Sequence of chain 1.B:
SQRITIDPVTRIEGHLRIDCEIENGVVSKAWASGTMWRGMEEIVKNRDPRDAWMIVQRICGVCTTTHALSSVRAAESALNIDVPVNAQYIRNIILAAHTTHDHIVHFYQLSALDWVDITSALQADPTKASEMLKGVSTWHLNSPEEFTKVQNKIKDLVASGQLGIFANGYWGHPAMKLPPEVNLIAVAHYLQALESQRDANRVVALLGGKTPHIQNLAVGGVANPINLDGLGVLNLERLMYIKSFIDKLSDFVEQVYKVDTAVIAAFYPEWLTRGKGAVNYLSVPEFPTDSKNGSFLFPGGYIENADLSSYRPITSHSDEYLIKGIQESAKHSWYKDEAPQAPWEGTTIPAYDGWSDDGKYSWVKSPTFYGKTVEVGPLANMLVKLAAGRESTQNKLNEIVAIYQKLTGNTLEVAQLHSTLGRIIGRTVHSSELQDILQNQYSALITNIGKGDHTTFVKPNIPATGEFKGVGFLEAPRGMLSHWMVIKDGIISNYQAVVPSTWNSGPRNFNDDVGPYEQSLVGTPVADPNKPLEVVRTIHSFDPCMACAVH

Binding-site contacts:
Ligand atom N1 contacts residue VAL500 of chain 1.B at 3.7 Å.
Ligand atom N2 contacts residue ARG479 of chain 1.B at 3.1 Å (salt-bridge).
Ligand atom C3 contacts residue CYS64 of chain 1.B at 3.2 Å (hydrophobic).
Ligand atom C1 contacts residue CYS549 of chain 1.B at 3.0 Å (hydrophobic).
Ligand atom O3 contacts residue CYS64 of chain 1.B at 4.0 Å.
Ligand atom C2 contacts residue CYS549 of chain 1.B at 4.2 Å (hydrophobic).
Ligand atom C3 contacts residue HIS68 of chain 1.B at 3.5 Å.
Ligand atom C2 contacts residue ALA477 of chain 1.B at 4.1 Å (hydrophobic).
Ligand atom C1 contacts residue ARG479 of chain 1.B at 3.6 Å.
Ligand atom C1 contacts residue VAL500 of chain 1.B at 3.7 Å (hydrophobic).
Ligand atom C3 contacts residue PRO501 of chain 1.B at 3.9 Å (hydrophobic).
Ligand atom N2 contacts residue PRO478 of chain 1.B at 3.3 Å.
Ligand atom O3 contacts residue VAL500 of chain 1.B at 3.5 Å.
Ligand atom C3 contacts residue THR67 of chain 1.B at 3.8 Å.
Ligand atom N1 contacts residue CYS549 of chain 1.B at 3.4 Å.
Ligand atom O3 contacts residue HIS68 of chain 1.B at 3.4 Å (h-bond).
Ligand atom C1 contacts residue SER502 of chain 1.B at 3.8 Å.
Ligand atom O3 contacts residue LEU482 of chain 1.B at 3.4 Å.
Ligand atom FE contacts residue NI1 of chain 1.I at 2.9 Å.
Ligand atom C1 contacts residue NI1 of chain 1.I at 4.0 Å.
Ligand atom FE contacts residue ARG479 of chain 1.B at 4.2 Å.
Ligand atom N1 contacts residue PRO501 of chain 1.B at 3.5 Å.
Ligand atom C1 contacts residue PRO501 of chain 1.B at 3.8 Å (hydrophobic).
Ligand atom C3 contacts residue CYS549 of chain 1.B at 3.1 Å (hydrophobic).
Ligand atom N1 contacts residue ARG479 of chain 1.B at 3.7 Å.
Ligand atom C1 contacts residue CYS64 of chain 1.B at 4.1 Å (hydrophobic).
Ligand atom C2 contacts residue CYS64 of chain 1.B at 3.1 Å (hydrophobic).
Ligand atom FE contacts residue CYS64 of chain 1.B at 2.3 Å.
Ligand atom N1 contacts residue SER502 of chain 1.B at 2.9 Å (h-bond).
Ligand atom O3 contacts residue THR67 of chain 1.B at 3.6 Å.
Ligand atom C1 contacts residue CYS546 of chain 1.B at 4.2 Å (hydrophobic).
Ligand atom C2 contacts residue NI1 of chain 1.I at 4.2 Å.
Ligand atom N2 contacts residue CYS64 of chain 1.B at 3.5 Å.
Ligand atom FE contacts residue CYS549 of chain 1.B at 2.4 Å.
Ligand atom C2 contacts residue ARG479 of chain 1.B at 3.5 Å.
Ligand atom O3 contacts residue ALA477 of chain 1.B at 4.0 Å.
Ligand atom O3 contacts residue CYS549 of chain 1.B at 4.0 Å.
Ligand atom C3 contacts residue VAL500 of chain 1.B at 3.6 Å (hydrophobic).
Ligand atom N2 contacts residue ALA477 of chain 1.B at 3.6 Å.
Ligand atom O3 contacts residue PRO501 of chain 1.B at 3.5 Å.

The small molecule below binds the protein below.
Small molecule (SMILES): N#C[Fe](=C=O)C#N